A protein and the small-molecule ligand that binds it are described below.
Small molecule (SMILES): CC(=O)N[C@H]1[C@H](O[C@H]2[C@H](O)[C@@H](NC(C)=O)CO[C@@H]2CO)O[C@H](CO)[C@@H](O)[C@@H]1O

Sequence of chain 1.A:
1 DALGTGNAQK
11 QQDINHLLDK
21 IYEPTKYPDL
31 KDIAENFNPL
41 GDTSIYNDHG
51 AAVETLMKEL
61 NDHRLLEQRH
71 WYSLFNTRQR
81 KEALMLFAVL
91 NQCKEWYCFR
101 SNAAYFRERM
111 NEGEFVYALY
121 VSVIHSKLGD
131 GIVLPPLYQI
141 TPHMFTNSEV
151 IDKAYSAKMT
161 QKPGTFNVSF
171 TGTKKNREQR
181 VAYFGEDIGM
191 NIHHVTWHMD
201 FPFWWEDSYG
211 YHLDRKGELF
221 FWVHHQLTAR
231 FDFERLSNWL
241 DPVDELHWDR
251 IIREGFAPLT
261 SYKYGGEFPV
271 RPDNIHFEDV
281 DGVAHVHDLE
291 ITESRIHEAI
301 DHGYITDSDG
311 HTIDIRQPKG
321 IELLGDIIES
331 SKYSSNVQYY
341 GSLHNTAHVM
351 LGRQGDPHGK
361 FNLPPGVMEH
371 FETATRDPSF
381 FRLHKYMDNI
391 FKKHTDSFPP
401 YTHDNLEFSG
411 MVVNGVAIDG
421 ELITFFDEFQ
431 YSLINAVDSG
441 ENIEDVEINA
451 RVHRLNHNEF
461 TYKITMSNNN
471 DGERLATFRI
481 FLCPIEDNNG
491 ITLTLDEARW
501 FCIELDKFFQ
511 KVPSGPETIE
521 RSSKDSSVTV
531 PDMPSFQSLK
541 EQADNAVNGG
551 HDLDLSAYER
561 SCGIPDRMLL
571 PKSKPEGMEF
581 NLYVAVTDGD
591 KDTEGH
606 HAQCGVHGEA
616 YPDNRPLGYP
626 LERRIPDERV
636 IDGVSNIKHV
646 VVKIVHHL

Binding-site contacts:
Ligand atom C6 contacts residue ARG451 of chain 1.A at 4.3 Å.
Ligand atom C5 contacts residue GLU428 of chain 1.A at 4.1 Å.
Ligand atom C4 contacts residue ASN167 of chain 1.A at 3.3 Å.
Ligand atom C2 contacts residue ASN167 of chain 1.A at 2.5 Å.
Ligand atom O6 contacts residue ARG451 of chain 1.A at 3.3 Å (salt-bridge).
Ligand atom N2 contacts residue ASN167 of chain 1.A at 3.3 Å (h-bond).
Ligand atom C5 contacts residue ARG451 of chain 1.A at 4.0 Å.
Ligand atom O4 contacts residue ARG451 of chain 1.A at 3.8 Å.
Ligand atom O5 contacts residue ASN167 of chain 1.A at 2.5 Å (h-bond).
Ligand atom C6 contacts residue GLU428 of chain 1.A at 3.3 Å.
Ligand atom C7 contacts residue ARG451 of chain 1.A at 4.0 Å.
Ligand atom O6 contacts residue GLU428 of chain 1.A at 2.5 Å (salt-bridge).
Ligand atom C7 contacts residue ASN167 of chain 1.A at 3.5 Å.
Ligand atom C5 contacts residue ASN167 of chain 1.A at 2.8 Å.
Ligand atom O7 contacts residue ARG451 of chain 1.A at 3.6 Å (salt-bridge).
Ligand atom O6 contacts residue ASN167 of chain 1.A at 4.2 Å.
Ligand atom C3 contacts residue ASN167 of chain 1.A at 3.1 Å.
Ligand atom O4 contacts residue ASN167 of chain 1.A at 3.9 Å.
Ligand atom C1 contacts residue ASN167 of chain 1.A at 1.5 Å.
Ligand atom O3 contacts residue ASN167 of chain 1.A at 4.5 Å.
Ligand atom O7 contacts residue ASN167 of chain 1.A at 2.9 Å (h-bond).
Ligand atom C6 contacts residue ASN167 of chain 1.A at 4.1 Å.